Sequence of chain 1.A:
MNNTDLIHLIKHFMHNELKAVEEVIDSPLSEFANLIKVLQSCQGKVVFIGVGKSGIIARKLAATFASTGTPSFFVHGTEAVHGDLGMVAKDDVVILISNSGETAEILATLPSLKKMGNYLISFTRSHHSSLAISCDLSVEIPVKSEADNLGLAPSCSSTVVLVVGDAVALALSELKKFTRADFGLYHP

This protein binds this small molecule.
Small molecule (SMILES): O=P(O)(O)OC[C@@H](O)[C@@H](O)[C@H](O)CO

Binding-site contacts:
Ligand atom O2 contacts residue GLY52 of chain 2.A at 3.4 Å.
Ligand atom C4 contacts residue VAL51 of chain 2.A at 4.3 Å (hydrophobic).
Ligand atom C3 contacts residue GLY52 of chain 2.A at 4.3 Å.
Ligand atom O3 contacts residue VAL51 of chain 2.A at 4.1 Å.
Ligand atom P contacts residue SER100 of chain 2.A at 4.2 Å.
Ligand atom P contacts residue ASN99 of chain 2.A at 3.4 Å.
Ligand atom O2P contacts residue THR103 of chain 2.A at 3.2 Å (h-bond).
Ligand atom O3P contacts residue SER98 of chain 2.A at 3.0 Å (h-bond).
Ligand atom O3 contacts residue SER54 of chain 2.A at 3.4 Å (h-bond).
Ligand atom O1 contacts residue HIS187 of chain 1.A at 4.2 Å.
Ligand atom O1P contacts residue SER54 of chain 2.A at 2.6 Å (h-bond).
Ligand atom O1 contacts residue PRO154 of chain 2.A at 3.2 Å.
Ligand atom O2P contacts residue SER98 of chain 2.A at 3.6 Å (h-bond).
Ligand atom P contacts residue SER54 of chain 2.A at 4.0 Å.
Ligand atom O3 contacts residue GLY52 of chain 2.A at 3.9 Å.
Ligand atom O1 contacts residue LYS53 of chain 2.A at 4.3 Å.
Ligand atom O2P contacts residue SER100 of chain 2.A at 2.9 Å (h-bond).
Ligand atom O2 contacts residue LYS53 of chain 2.A at 2.6 Å (salt-bridge).
Ligand atom C3 contacts residue PRO154 of chain 2.A at 4.0 Å (hydrophobic).
Ligand atom O3P contacts residue THR103 of chain 2.A at 2.4 Å (h-bond).
Ligand atom P contacts residue SER98 of chain 2.A at 3.7 Å.
Ligand atom C1 contacts residue HIS187 of chain 1.A at 4.0 Å.
Ligand atom O3 contacts residue PRO154 of chain 2.A at 3.9 Å.
Ligand atom C2 contacts residue GLY52 of chain 2.A at 3.9 Å.
Ligand atom O1P contacts residue ASN99 of chain 2.A at 2.8 Å (h-bond).
Ligand atom O3 contacts residue LYS53 of chain 2.A at 3.0 Å (salt-bridge).
Ligand atom C1 contacts residue LYS53 of chain 2.A at 4.3 Å.
Ligand atom C2 contacts residue LYS53 of chain 2.A at 3.6 Å.
Ligand atom O3P contacts residue ASN99 of chain 2.A at 3.9 Å.
Ligand atom O2 contacts residue PRO154 of chain 2.A at 4.3 Å.
Ligand atom C1 contacts residue PRO154 of chain 2.A at 4.1 Å (hydrophobic).
Ligand atom O5 contacts residue THR103 of chain 2.A at 3.6 Å.
Ligand atom O3P contacts residue SER54 of chain 2.A at 4.2 Å.
Ligand atom O2P contacts residue ASN99 of chain 2.A at 3.4 Å (h-bond).
Ligand atom C5 contacts residue THR103 of chain 2.A at 4.1 Å.
Ligand atom C3 contacts residue LYS53 of chain 2.A at 3.8 Å.
Ligand atom P contacts residue THR103 of chain 2.A at 3.1 Å.
Ligand atom C4 contacts residue GLY52 of chain 2.A at 4.1 Å.
Ligand atom C5 contacts residue VAL51 of chain 2.A at 3.9 Å (hydrophobic).
Ligand atom O1P contacts residue SER98 of chain 2.A at 3.7 Å.

Sequence of chain 2.A:
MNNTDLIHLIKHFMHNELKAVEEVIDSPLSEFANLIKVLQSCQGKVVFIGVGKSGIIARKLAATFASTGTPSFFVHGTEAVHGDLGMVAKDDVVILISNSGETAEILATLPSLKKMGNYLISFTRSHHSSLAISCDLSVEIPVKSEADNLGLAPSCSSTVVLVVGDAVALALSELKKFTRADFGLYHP